Sequence of chain 1.D:
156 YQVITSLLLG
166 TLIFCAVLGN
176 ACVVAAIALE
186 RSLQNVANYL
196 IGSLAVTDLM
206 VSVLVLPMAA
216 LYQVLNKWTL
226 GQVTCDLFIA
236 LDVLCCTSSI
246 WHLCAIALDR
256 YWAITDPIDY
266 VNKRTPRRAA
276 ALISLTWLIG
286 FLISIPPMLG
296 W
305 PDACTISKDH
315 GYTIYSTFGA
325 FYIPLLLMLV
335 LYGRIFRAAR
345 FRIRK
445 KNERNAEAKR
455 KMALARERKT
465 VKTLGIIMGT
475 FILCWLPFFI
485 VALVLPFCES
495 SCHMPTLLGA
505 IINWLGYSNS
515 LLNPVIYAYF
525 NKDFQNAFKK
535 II

Binding-site contacts:
Ligand atom C25 contacts residue CLR1 of chain 1.L at 4.5 Å.
Ligand atom O1 contacts residue GLN218 of chain 1.D at 3.5 Å (h-bond).
Ligand atom C3 contacts residue GLN218 of chain 1.D at 4.0 Å.
Ligand atom C27 contacts residue CLR1 of chain 1.L at 3.5 Å.
Ligand atom C26 contacts residue LEU516 of chain 1.D at 3.9 Å (hydrophobic).
Ligand atom C18 contacts residue ILE505 of chain 1.D at 3.6 Å (hydrophobic).
Ligand atom C14 contacts residue LEU163 of chain 1.D at 3.9 Å (hydrophobic).
Ligand atom C26 contacts residue CLR1 of chain 1.L at 4.4 Å.
Ligand atom C12 contacts residue LEU163 of chain 1.D at 4.1 Å (hydrophobic).
Ligand atom C16 contacts residue LEU167 of chain 1.D at 4.3 Å (hydrophobic).
Ligand atom C19 contacts residue ALA504 of chain 1.D at 4.0 Å (hydrophobic).
Ligand atom C4 contacts residue ALA504 of chain 1.D at 4.0 Å (hydrophobic).
Ligand atom C26 contacts residue LEU515 of chain 1.D at 3.9 Å (hydrophobic).
Ligand atom C27 contacts residue LEU167 of chain 1.D at 3.8 Å (hydrophobic).
Ligand atom C15 contacts residue LEU164 of chain 1.D at 4.3 Å (hydrophobic).
Ligand atom C6 contacts residue LEU164 of chain 1.D at 4.5 Å (hydrophobic).
Ligand atom C26 contacts residue SER512 of chain 1.D at 3.9 Å.
Ligand atom C5 contacts residue ALA504 of chain 1.D at 4.5 Å (hydrophobic).
Ligand atom C3 contacts residue TYR156 of chain 1.D at 4.3 Å (hydrophobic).
Ligand atom C6 contacts residue TRP508 of chain 1.D at 4.1 Å (hydrophobic).
Ligand atom C19 contacts residue ILE505 of chain 1.D at 4.0 Å (hydrophobic).
Ligand atom C19 contacts residue LEU501 of chain 1.D at 4.3 Å (hydrophobic).
Ligand atom C24 contacts residue CLR1 of chain 1.G at 4.2 Å.
Ligand atom C13 contacts residue LEU163 of chain 1.D at 4.3 Å (hydrophobic).
Ligand atom C4 contacts residue GLN218 of chain 1.D at 3.5 Å.
Ligand atom C3 contacts residue THR160 of chain 1.D at 4.2 Å.
Ligand atom C15 contacts residue SER512 of chain 1.D at 4.5 Å.
Ligand atom C16 contacts residue SER512 of chain 1.D at 3.8 Å.
Ligand atom C25 contacts residue LEU167 of chain 1.D at 4.4 Å (hydrophobic).
Ligand atom O1 contacts residue TYR156 of chain 1.D at 3.4 Å (h-bond).
Ligand atom C22 contacts residue SER512 of chain 1.D at 4.2 Å.
Ligand atom C6 contacts residue GLN218 of chain 1.D at 4.2 Å.
Ligand atom C7 contacts residue TRP508 of chain 1.D at 4.2 Å (hydrophobic).
Ligand atom C15 contacts residue TRP508 of chain 1.D at 4.4 Å (hydrophobic).
Ligand atom C17 contacts residue LEU163 of chain 1.D at 4.2 Å (hydrophobic).
Ligand atom C7 contacts residue LEU164 of chain 1.D at 3.8 Å (hydrophobic).
Ligand atom C25 contacts residue SER512 of chain 1.D at 3.9 Å.

This small molecule binds to this protein.
Small molecule (SMILES): CC(C)CCC[C@@H](C)[C@H]1CC[C@H]2[C@@H]3CC=C4C[C@@H](O)CC[C@]4(C)[C@H]3CC[C@]12C